Binding-site contacts:
Ligand atom C3 contacts residue GLY15 of chain 1.C at 3.7 Å.
Ligand atom C1 contacts residue GLY137 of chain 1.C at 4.2 Å.
Ligand atom O5 contacts residue GLY137 of chain 1.C at 3.8 Å.
Ligand atom O4 contacts residue ASP141 of chain 1.C at 3.0 Å (salt-bridge).
Ligand atom O6 contacts residue VAL95 of chain 1.C at 4.4 Å.
Ligand atom O6 contacts residue ASP141 of chain 1.C at 2.6 Å (salt-bridge).
Ligand atom O1 contacts residue ASP138 of chain 1.C at 3.4 Å (salt-bridge).
Ligand atom O5 contacts residue LEU139 of chain 1.C at 4.3 Å.
Ligand atom C5 contacts residue GLY15 of chain 1.C at 4.5 Å.
Ligand atom C4 contacts residue GLY14 of chain 1.C at 4.0 Å.
Ligand atom C4 contacts residue GLY15 of chain 1.C at 3.1 Å.
Ligand atom C5 contacts residue ASP141 of chain 1.C at 4.0 Å.
Ligand atom C4 contacts residue ASP141 of chain 1.C at 3.6 Å.
Ligand atom O2 contacts residue ASP138 of chain 1.C at 3.8 Å.
Ligand atom C6 contacts residue LEU139 of chain 1.C at 4.0 Å (hydrophobic).
Ligand atom O4 contacts residue THR91 of chain 1.C at 3.8 Å.
Ligand atom C2 contacts residue ASP138 of chain 1.C at 4.3 Å.
Ligand atom C6 contacts residue ASP138 of chain 1.C at 4.3 Å.
Ligand atom C6 contacts residue ASP141 of chain 1.C at 3.2 Å.
Ligand atom O6 contacts residue GLY137 of chain 1.C at 3.9 Å.
Ligand atom C7 contacts residue ALA90 of chain 1.C at 4.3 Å (hydrophobic).
Ligand atom C7 contacts residue ASP138 of chain 1.C at 4.0 Å.
Ligand atom O3 contacts residue GLY14 of chain 1.C at 4.2 Å.
Ligand atom C2 contacts residue GLY137 of chain 1.C at 4.2 Å.
Ligand atom O4 contacts residue THR93 of chain 1.C at 4.0 Å.
Ligand atom O5 contacts residue ASP138 of chain 1.C at 3.0 Å (salt-bridge).
Ligand atom C5 contacts residue THR91 of chain 1.C at 4.3 Å.
Ligand atom O2 contacts residue GLY137 of chain 1.C at 3.0 Å.
Ligand atom O4 contacts residue GLY15 of chain 1.C at 3.0 Å (h-bond).
Ligand atom O3 contacts residue GLY15 of chain 1.C at 3.1 Å (h-bond).
Ligand atom C6 contacts residue VAL95 of chain 1.C at 4.1 Å (hydrophobic).
Ligand atom O2 contacts residue GLY15 of chain 1.C at 3.6 Å.
Ligand atom C1 contacts residue ASP138 of chain 1.C at 3.3 Å.
Ligand atom O6 contacts residue ASP138 of chain 1.C at 3.3 Å (salt-bridge).
Ligand atom C5 contacts residue ASP138 of chain 1.C at 4.2 Å.
Ligand atom O6 contacts residue LEU139 of chain 1.C at 3.1 Å (h-bond).
Ligand atom O4 contacts residue GLY14 of chain 1.C at 3.2 Å.
Ligand atom C2 contacts residue GLY15 of chain 1.C at 4.5 Å.
Ligand atom C6 contacts residue THR91 of chain 1.C at 4.3 Å.
Ligand atom C7 contacts residue THR91 of chain 1.C at 4.4 Å.

Sequence of chain 1.C:
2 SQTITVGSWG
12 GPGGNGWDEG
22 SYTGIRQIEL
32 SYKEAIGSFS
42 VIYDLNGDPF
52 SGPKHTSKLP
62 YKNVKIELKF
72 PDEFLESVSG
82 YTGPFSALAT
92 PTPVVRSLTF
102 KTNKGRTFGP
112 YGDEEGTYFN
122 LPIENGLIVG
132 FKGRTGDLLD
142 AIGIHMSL

A protein and the small-molecule ligand that binds it are described below.
Small molecule (SMILES): CO[C@H]1O[C@H](CO)[C@@H](O)[C@H](O)[C@@H]1O